Binding-site contacts:
Ligand atom O3' contacts residue ARG49 of chain 56.C at 3.6 Å (salt-bridge).
Ligand atom C6 contacts residue THR59 of chain 51.C at 3.5 Å.
Ligand atom N7 contacts residue LYS61 of chain 51.C at 3.4 Å.
Ligand atom OP2 contacts residue LYS89 of chain 56.C at 3.5 Å (salt-bridge).
Ligand atom C5' contacts residue LYS57 of chain 56.C at 3.8 Å.
Ligand atom OP1 contacts residue SER51 of chain 56.C at 2.7 Å (h-bond).
Ligand atom N6 contacts residue THR59 of chain 51.C at 2.7 Å (h-bond).
Ligand atom O5' contacts residue LYS89 of chain 56.C at 3.2 Å (salt-bridge).
Ligand atom OP2 contacts residue TYR85 of chain 51.C at 2.6 Å (h-bond).
Ligand atom OP2 contacts residue THR91 of chain 56.C at 3.7 Å.
Ligand atom OP2 contacts residue LYS57 of chain 56.C at 3.5 Å (salt-bridge).
Ligand atom OP1 contacts residue LYS89 of chain 56.C at 3.5 Å (salt-bridge).
Ligand atom OP1 contacts residue SER52 of chain 56.C at 3.1 Å.
Ligand atom C4' contacts residue ARG49 of chain 56.C at 3.6 Å.
Ligand atom OP2 contacts residue LYS57 of chain 56.C at 3.0 Å (salt-bridge).
Ligand atom C2 contacts residue SER47 of chain 51.C at 3.2 Å.
Ligand atom C8 contacts residue LYS61 of chain 51.C at 3.6 Å.
Ligand atom OP1 contacts residue LYS57 of chain 56.C at 2.9 Å.
Ligand atom N1 contacts residue SER47 of chain 51.C at 2.7 Å (h-bond).
Ligand atom C6 contacts residue THR45 of chain 51.C at 3.4 Å.
Ligand atom C5 contacts residue THR45 of chain 51.C at 3.4 Å.
Ligand atom O5' contacts residue LYS57 of chain 56.C at 2.8 Å (salt-bridge).
Ligand atom OP1 contacts residue ARG49 of chain 56.C at 2.6 Å (salt-bridge).
Ligand atom OP1 contacts residue ASN55 of chain 56.C at 3.2 Å.
Ligand atom N9 contacts residue LYS61 of chain 51.C at 3.8 Å.
Ligand atom N6 contacts residue THR45 of chain 51.C at 2.8 Å (h-bond).
Ligand atom P contacts residue SER51 of chain 56.C at 3.2 Å.
Ligand atom N7 contacts residue THR45 of chain 51.C at 2.7 Å (h-bond).
Ligand atom O5' contacts residue ARG49 of chain 56.C at 3.6 Å (salt-bridge).
Ligand atom OP2 contacts residue SER51 of chain 56.C at 3.3 Å (h-bond).
Ligand atom C5' contacts residue ARG49 of chain 56.C at 2.6 Å.
Ligand atom N6 contacts residue CYS46 of chain 51.C at 3.6 Å (h-bond).
Ligand atom N1 contacts residue THR59 of chain 51.C at 3.4 Å.
Ligand atom P contacts residue ARG49 of chain 56.C at 3.7 Å.
Ligand atom N7 contacts residue TYR85 of chain 51.C at 3.8 Å.
Ligand atom O3' contacts residue SER51 of chain 56.C at 3.3 Å (h-bond).
Ligand atom O4' contacts residue LYS61 of chain 51.C at 3.7 Å.
Ligand atom OP1 contacts residue ASN55 of chain 56.C at 3.0 Å (h-bond).
Ligand atom P contacts residue LYS57 of chain 56.C at 3.1 Å.
Ligand atom OP2 contacts residue LYS43 of chain 51.C at 2.7 Å (salt-bridge).

Sequence of chain 56.C:
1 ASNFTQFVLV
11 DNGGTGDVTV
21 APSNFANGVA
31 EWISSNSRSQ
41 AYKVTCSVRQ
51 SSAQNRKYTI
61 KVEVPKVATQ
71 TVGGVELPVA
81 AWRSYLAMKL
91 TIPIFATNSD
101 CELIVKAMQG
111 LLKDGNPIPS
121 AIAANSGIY

Sequence of chain 51.C:
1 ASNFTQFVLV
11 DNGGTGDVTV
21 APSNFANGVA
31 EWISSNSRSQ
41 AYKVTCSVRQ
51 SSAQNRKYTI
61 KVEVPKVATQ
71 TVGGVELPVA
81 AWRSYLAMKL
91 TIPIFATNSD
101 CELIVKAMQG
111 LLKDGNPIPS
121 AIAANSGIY

This protein binds this small molecule.
Small molecule (SMILES): Nc1ccn([C@@H]2O[C@H](CO[P](=O)(O)O[C@H]3[C@@H](O)[C@H](n4cnc5c(N)ncnc54)O[C@@H]3CO[P](=O)(O)O[C@H]3[C@@H](O)[C@H](n4cnc5c(=O)nc(N)[nH]c54)O[C@@H]3CO[P](=O)(O)O[C@H]3[C@@H](O)[C@H](n4cnc5c(N)ncnc54)O[C@@H]3CO[P](=O)(O)O[C@H]3[C@@H](O)[C@H](n4cnc5c(N)ncnc54)O[C@@H]3CO[P](=O)(O)O[C@H]3[C@@H](O)[C@H](n4ccc(=O)[nH]c4=O)O[C@@H]3CO[P](=O)(O)O[C@H]3[C@@H](O)[C@H](n4ccc(N)nc4=O)O[C@@H]3CO[P](=O)(O)O[C@H]3[C@@H](O)[C@H](n4ccc(=O)[nH]c4=O)O[C@@H]3CO[P](=O)(O)O[C@H]3[C@@H](O)[C@H](n4cnc5c(=O)nc(N)[nH]c54)O[C@@H]3CO)[C@@H](O)[C@H]2O)c(=O)n1